Binding-site contacts:
Ligand atom C5 contacts residue ASN20 of chain 1.A at 3.7 Å.
Ligand atom C7 contacts residue ASN20 of chain 1.A at 3.6 Å.
Ligand atom O6 contacts residue ALA19 of chain 1.A at 3.7 Å.
Ligand atom O5 contacts residue ASN20 of chain 1.A at 2.4 Å (h-bond).
Ligand atom C6 contacts residue TRP23 of chain 1.A at 3.8 Å (hydrophobic).
Ligand atom O7 contacts residue ASN20 of chain 1.A at 3.7 Å.
Ligand atom N2 contacts residue SER22 of chain 1.A at 3.9 Å.
Ligand atom C6 contacts residue ALA19 of chain 1.A at 4.0 Å (hydrophobic).
Ligand atom C1 contacts residue ALA19 of chain 1.A at 4.2 Å (hydrophobic).
Ligand atom C7 contacts residue SER22 of chain 1.A at 3.9 Å.
Ligand atom C8 contacts residue ASN20 of chain 1.A at 4.4 Å.
Ligand atom C8 contacts residue SER22 of chain 1.A at 3.3 Å.
Ligand atom C2 contacts residue ASN20 of chain 1.A at 2.6 Å.
Ligand atom O5 contacts residue ALA19 of chain 1.A at 3.4 Å.
Ligand atom C1 contacts residue TRP23 of chain 1.A at 3.8 Å (hydrophobic).
Ligand atom C1 contacts residue ASN20 of chain 1.A at 1.4 Å.
Ligand atom C5 contacts residue ALA19 of chain 1.A at 4.3 Å (hydrophobic).
Ligand atom C4 contacts residue ASN20 of chain 1.A at 4.3 Å.
Ligand atom O5 contacts residue TRP23 of chain 1.A at 3.9 Å.
Ligand atom N2 contacts residue ASN20 of chain 1.A at 3.1 Å (h-bond).
Ligand atom C3 contacts residue ASN20 of chain 1.A at 3.9 Å.
Ligand atom C5 contacts residue TRP23 of chain 1.A at 3.8 Å (hydrophobic).

Sequence of chain 1.A:
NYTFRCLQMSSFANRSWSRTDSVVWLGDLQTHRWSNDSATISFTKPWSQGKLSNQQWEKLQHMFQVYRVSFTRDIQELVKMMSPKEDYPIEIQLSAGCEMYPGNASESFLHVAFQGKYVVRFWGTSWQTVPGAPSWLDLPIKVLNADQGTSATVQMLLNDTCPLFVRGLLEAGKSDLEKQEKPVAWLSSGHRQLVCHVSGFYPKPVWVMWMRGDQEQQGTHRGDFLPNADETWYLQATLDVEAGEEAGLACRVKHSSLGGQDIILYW

A protein and the small-molecule ligand that binds it are described below.
Small molecule (SMILES): CC(=O)N[C@@H]1[C@@H](O)[C@H](O)[C@@H](CO)O[C@H]1O